Sequence of chain 1.B:
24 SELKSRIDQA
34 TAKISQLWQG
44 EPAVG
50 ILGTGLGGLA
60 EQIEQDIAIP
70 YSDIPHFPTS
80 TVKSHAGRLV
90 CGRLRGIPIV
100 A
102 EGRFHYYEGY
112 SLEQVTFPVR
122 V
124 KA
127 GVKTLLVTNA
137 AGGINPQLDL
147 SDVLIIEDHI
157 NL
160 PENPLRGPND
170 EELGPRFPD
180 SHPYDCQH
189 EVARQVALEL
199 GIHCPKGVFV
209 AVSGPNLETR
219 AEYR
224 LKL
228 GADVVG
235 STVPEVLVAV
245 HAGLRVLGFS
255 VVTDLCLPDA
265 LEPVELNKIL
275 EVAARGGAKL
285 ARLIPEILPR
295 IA

The small molecule below binds the protein below.
Small molecule (SMILES): Nc1ncnc2[nH]cnc12

Binding-site contacts:
Ligand atom N3 contacts residue GLY233 of chain 1.B at 3.5 Å.
Ligand atom N9 contacts residue ALA137 of chain 1.B at 3.8 Å.
Ligand atom C8 contacts residue THR257 of chain 1.B at 3.5 Å.
Ligand atom C8 contacts residue ALA136 of chain 1.B at 3.8 Å (hydrophobic).
Ligand atom N3 contacts residue VAL232 of chain 1.B at 3.5 Å (h-bond).
Ligand atom N3 contacts residue MSE234 of chain 1.B at 3.8 Å.
Ligand atom C6 contacts residue LEU215 of chain 1.B at 3.7 Å (hydrophobic).
Ligand atom N6 contacts residue LEU215 of chain 1.B at 3.8 Å.
Ligand atom C8 contacts residue GLY138 of chain 1.B at 3.7 Å.
Ligand atom C2 contacts residue MSE234 of chain 1.B at 3.7 Å.
Ligand atom N6 contacts residue CYS260 of chain 1.B at 3.6 Å (h-bond).
Ligand atom N6 contacts residue GLY138 of chain 1.B at 3.9 Å.
Ligand atom C5 contacts residue GLY138 of chain 1.B at 3.4 Å.
Ligand atom C5 contacts residue VAL232 of chain 1.B at 4.0 Å (hydrophobic).
Ligand atom C4 contacts residue VAL232 of chain 1.B at 3.5 Å (hydrophobic).
Ligand atom C2 contacts residue VAL232 of chain 1.B at 3.8 Å (hydrophobic).
Ligand atom C8 contacts residue ASP258 of chain 1.B at 3.5 Å.
Ligand atom N9 contacts residue ALA136 of chain 1.B at 3.4 Å (h-bond).
Ligand atom C6 contacts residue TYR221 of chain 1.B at 3.8 Å (hydrophobic).
Ligand atom C5 contacts residue ALA137 of chain 1.B at 4.0 Å (hydrophobic).
Ligand atom N1 contacts residue LEU215 of chain 1.B at 3.9 Å.
Ligand atom N6 contacts residue ASP258 of chain 1.B at 2.9 Å (salt-bridge).
Ligand atom N7 contacts residue ALA137 of chain 1.B at 3.5 Å.
Ligand atom C8 contacts residue ALA137 of chain 1.B at 3.5 Å (hydrophobic).
Ligand atom C6 contacts residue GLU216 of chain 1.B at 3.5 Å.
Ligand atom N1 contacts residue GLU216 of chain 1.B at 2.5 Å (salt-bridge).
Ligand atom N1 contacts residue TYR221 of chain 1.B at 3.9 Å.
Ligand atom N9 contacts residue VAL232 of chain 1.B at 4.0 Å.
Ligand atom N7 contacts residue THR257 of chain 1.B at 3.8 Å.
Ligand atom C4 contacts residue GLY138 of chain 1.B at 3.9 Å.
Ligand atom N1 contacts residue VAL232 of chain 1.B at 3.8 Å.
Ligand atom N9 contacts residue GLY138 of chain 1.B at 4.0 Å.
Ligand atom N7 contacts residue GLY138 of chain 1.B at 3.3 Å (h-bond).
Ligand atom N6 contacts residue TYR221 of chain 1.B at 2.8 Å (h-bond).
Ligand atom C6 contacts residue ASP258 of chain 1.B at 3.9 Å.
Ligand atom C5 contacts residue ASP258 of chain 1.B at 3.8 Å.
Ligand atom N6 contacts residue GLU216 of chain 1.B at 3.6 Å.
Ligand atom C6 contacts residue GLY138 of chain 1.B at 4.0 Å.
Ligand atom C2 contacts residue GLU216 of chain 1.B at 3.2 Å.
Ligand atom N7 contacts residue ASP258 of chain 1.B at 2.7 Å (salt-bridge).